The small molecule below binds the protein below.
Small molecule (SMILES): CC(C)C[C@@H](CO)NC(=O)[C@H](CCC(N)=O)NC(=O)[C@@H](N)CC(N)=O

Sequence of chain 1.K:
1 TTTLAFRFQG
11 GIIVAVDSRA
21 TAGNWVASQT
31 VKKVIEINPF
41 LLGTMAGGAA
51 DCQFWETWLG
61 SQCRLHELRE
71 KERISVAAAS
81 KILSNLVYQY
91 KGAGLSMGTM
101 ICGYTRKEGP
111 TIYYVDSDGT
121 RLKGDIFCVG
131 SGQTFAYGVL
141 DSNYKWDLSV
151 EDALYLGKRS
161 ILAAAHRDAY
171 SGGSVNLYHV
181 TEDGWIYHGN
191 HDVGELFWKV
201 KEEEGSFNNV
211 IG

Binding-site contacts:
Ligand atom CA contacts residue THR21 of chain 1.K at 3.7 Å.
Ligand atom CA contacts residue THR21 of chain 1.K at 3.4 Å.
Ligand atom OD1 contacts residue ALA22 of chain 1.K at 3.7 Å.
Ligand atom CD1 contacts residue MET45 of chain 1.K at 3.8 Å (hydrophobic).
Ligand atom C contacts residue GLY47 of chain 1.K at 3.5 Å.
Ligand atom C contacts residue THR21 of chain 1.K at 3.5 Å.
Ligand atom CG contacts residue ASP126 of chain 1.L at 3.1 Å.
Ligand atom O contacts residue THR21 of chain 1.K at 2.9 Å (h-bond).
Ligand atom OD1 contacts residue ALA27 of chain 1.K at 3.7 Å.
Ligand atom ND2 contacts residue ASP126 of chain 1.L at 3.2 Å (salt-bridge).
Ligand atom N contacts residue HXD1 of chain 1.JA at 1.4 Å.
Ligand atom CB contacts residue GLY47 of chain 1.K at 3.8 Å.
Ligand atom O contacts residue ALA49 of chain 1.K at 3.0 Å (h-bond).
Ligand atom CG contacts residue ALA49 of chain 1.K at 3.7 Å (hydrophobic).
Ligand atom NE2 contacts residue GLY48 of chain 1.K at 3.8 Å.
Ligand atom CA contacts residue HXD1 of chain 1.JA at 2.5 Å.
Ligand atom CB contacts residue ASP126 of chain 1.L at 3.7 Å.
Ligand atom CA contacts residue GLY47 of chain 1.K at 3.7 Å.
Ligand atom O contacts residue HXD1 of chain 1.JA at 3.3 Å.
Ligand atom N contacts residue HXD1 of chain 1.JA at 3.6 Å (h-bond).
Ligand atom O contacts residue GLY48 of chain 1.K at 3.8 Å.
Ligand atom N contacts residue THR1 of chain 1.K at 3.7 Å.
Ligand atom CB contacts residue GLY47 of chain 1.K at 3.8 Å.
Ligand atom CA contacts residue THR1 of chain 1.K at 2.4 Å.
Ligand atom N contacts residue THR21 of chain 1.K at 2.8 Å (h-bond).
Ligand atom OE1 contacts residue GLY47 of chain 1.K at 3.8 Å.
Ligand atom CA contacts residue GLY47 of chain 1.K at 3.3 Å.
Ligand atom N contacts residue ASP126 of chain 1.L at 3.0 Å (salt-bridge).
Ligand atom C contacts residue HXD1 of chain 1.JA at 3.0 Å.
Ligand atom C contacts residue THR1 of chain 1.K at 1.5 Å.
Ligand atom CD1 contacts residue ALA49 of chain 1.K at 3.8 Å (hydrophobic).
Ligand atom CB contacts residue HXD1 of chain 1.JA at 3.8 Å.
Ligand atom OD1 contacts residue ASP126 of chain 1.L at 3.4 Å (salt-bridge).
Ligand atom O contacts residue ALA20 of chain 1.K at 3.2 Å.
Ligand atom CD2 contacts residue VAL31 of chain 1.K at 3.7 Å (hydrophobic).
Ligand atom ND2 contacts residue ALA27 of chain 1.K at 3.8 Å.
Ligand atom N contacts residue GLY47 of chain 1.K at 2.7 Å (h-bond).
Ligand atom CB contacts residue THR1 of chain 1.K at 2.9 Å.
Ligand atom NE2 contacts residue HXD1 of chain 1.JA at 3.6 Å.
Ligand atom OXT contacts residue THR1 of chain 1.K at 2.4 Å (h-bond).

Sequence of chain 1.L:
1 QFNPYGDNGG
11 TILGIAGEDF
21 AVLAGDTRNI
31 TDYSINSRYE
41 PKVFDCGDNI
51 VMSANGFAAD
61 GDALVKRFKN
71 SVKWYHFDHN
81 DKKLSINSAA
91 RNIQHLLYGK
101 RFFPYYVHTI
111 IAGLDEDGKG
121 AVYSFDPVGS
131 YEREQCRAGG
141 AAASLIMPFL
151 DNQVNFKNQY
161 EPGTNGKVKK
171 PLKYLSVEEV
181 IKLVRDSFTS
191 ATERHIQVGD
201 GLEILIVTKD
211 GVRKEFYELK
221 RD